Sequence of chain 2.A:
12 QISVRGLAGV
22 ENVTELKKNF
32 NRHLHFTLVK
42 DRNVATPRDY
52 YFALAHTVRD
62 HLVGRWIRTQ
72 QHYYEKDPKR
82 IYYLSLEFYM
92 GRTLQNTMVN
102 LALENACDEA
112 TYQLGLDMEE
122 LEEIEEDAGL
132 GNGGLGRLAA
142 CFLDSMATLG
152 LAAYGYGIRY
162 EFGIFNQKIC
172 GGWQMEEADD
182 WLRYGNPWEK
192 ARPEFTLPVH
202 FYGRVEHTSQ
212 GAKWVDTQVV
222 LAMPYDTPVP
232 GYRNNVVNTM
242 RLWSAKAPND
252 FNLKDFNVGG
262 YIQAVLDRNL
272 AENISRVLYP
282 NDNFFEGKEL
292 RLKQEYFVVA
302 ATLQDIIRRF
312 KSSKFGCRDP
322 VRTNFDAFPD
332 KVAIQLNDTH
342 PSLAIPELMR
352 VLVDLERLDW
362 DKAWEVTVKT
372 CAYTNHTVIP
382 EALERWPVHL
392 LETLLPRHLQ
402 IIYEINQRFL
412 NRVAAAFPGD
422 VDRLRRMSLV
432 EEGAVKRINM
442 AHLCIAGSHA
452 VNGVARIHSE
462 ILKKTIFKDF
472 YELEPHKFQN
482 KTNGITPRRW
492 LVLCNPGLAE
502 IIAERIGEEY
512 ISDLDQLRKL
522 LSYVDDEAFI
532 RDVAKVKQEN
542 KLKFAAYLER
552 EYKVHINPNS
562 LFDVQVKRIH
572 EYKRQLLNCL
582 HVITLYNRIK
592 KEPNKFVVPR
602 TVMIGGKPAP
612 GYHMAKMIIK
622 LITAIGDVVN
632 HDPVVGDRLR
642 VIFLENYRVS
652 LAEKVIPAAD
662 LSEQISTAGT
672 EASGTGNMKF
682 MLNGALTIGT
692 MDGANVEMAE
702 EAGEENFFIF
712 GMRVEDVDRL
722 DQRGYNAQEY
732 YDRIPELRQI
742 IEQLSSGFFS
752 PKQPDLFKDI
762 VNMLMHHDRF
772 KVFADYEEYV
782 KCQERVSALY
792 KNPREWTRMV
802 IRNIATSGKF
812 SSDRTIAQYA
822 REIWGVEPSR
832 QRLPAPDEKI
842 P

A protein and the small-molecule ligand that binds it are described below.
Small molecule (SMILES): OC[C@@H]1[C@@H](O)[C@H](O)[C@@H](O)c2nnnn21

Binding-site contacts:
Ligand atom O3 contacts residue SER674 of chain 2.A at 3.1 Å (h-bond).
Ligand atom C4 contacts residue GLY675 of chain 2.A at 3.9 Å.
Ligand atom C1 contacts residue ASN284 of chain 2.A at 4.1 Å.
Ligand atom O2 contacts residue TYR573 of chain 2.A at 3.2 Å (h-bond).
Ligand atom C2 contacts residue GLU672 of chain 2.A at 3.8 Å.
Ligand atom O3 contacts residue ALA673 of chain 2.A at 3.5 Å (h-bond).
Ligand atom O6 contacts residue HIS377 of chain 2.A at 2.7 Å (h-bond).
Ligand atom C5 contacts residue GLY135 of chain 2.A at 3.9 Å.
Ligand atom O6 contacts residue ASN484 of chain 2.A at 2.9 Å (h-bond).
Ligand atom C2 contacts residue HIS377 of chain 2.A at 3.4 Å.
Ligand atom O4 contacts residue GLY675 of chain 2.A at 2.8 Å (h-bond).
Ligand atom C3 contacts residue GLY675 of chain 2.A at 4.0 Å.
Ligand atom C6 contacts residue GLY135 of chain 2.A at 3.6 Å.
Ligand atom C6 contacts residue LEU139 of chain 2.A at 3.9 Å (hydrophobic).
Ligand atom N18 contacts residue LEU136 of chain 2.A at 3.5 Å.
Ligand atom O6 contacts residue VAL455 of chain 2.A at 3.9 Å.
Ligand atom O4 contacts residue SER674 of chain 2.A at 3.5 Å.
Ligand atom N21 contacts residue ASN284 of chain 2.A at 3.6 Å.
Ligand atom N17 contacts residue HIS377 of chain 2.A at 3.5 Å (h-bond).
Ligand atom O6 contacts residue LEU139 of chain 2.A at 3.6 Å.
Ligand atom C4 contacts residue ASN484 of chain 2.A at 4.0 Å.
Ligand atom O2 contacts residue GLU672 of chain 2.A at 3.1 Å (salt-bridge).
Ligand atom N1 contacts residue HIS377 of chain 2.A at 3.9 Å.
Ligand atom N1 contacts residue GLY135 of chain 2.A at 4.1 Å.
Ligand atom O4 contacts residue THR676 of chain 2.A at 4.1 Å.
Ligand atom O3 contacts residue GLY675 of chain 2.A at 3.1 Å (h-bond).
Ligand atom O3 contacts residue GLU672 of chain 2.A at 2.8 Å (salt-bridge).
Ligand atom C6 contacts residue HIS377 of chain 2.A at 3.6 Å.
Ligand atom O2 contacts residue ASN284 of chain 2.A at 3.2 Å (h-bond).
Ligand atom N18 contacts residue HIS377 of chain 2.A at 3.4 Å.
Ligand atom O4 contacts residue ASN484 of chain 2.A at 3.5 Å (h-bond).
Ligand atom C6 contacts residue ASN484 of chain 2.A at 3.5 Å.
Ligand atom N21 contacts residue HIS377 of chain 2.A at 3.5 Å.
Ligand atom C3 contacts residue GLU672 of chain 2.A at 3.4 Å.
Ligand atom C6 contacts residue LEU136 of chain 2.A at 4.1 Å (hydrophobic).
Ligand atom N17 contacts residue LEU136 of chain 2.A at 3.2 Å.
Ligand atom C1 contacts residue HIS377 of chain 2.A at 3.5 Å.
Ligand atom N17 contacts residue GLY135 of chain 2.A at 3.9 Å.
Ligand atom N1 contacts residue LEU136 of chain 2.A at 3.9 Å.
Ligand atom C5 contacts residue LEU136 of chain 2.A at 4.1 Å (hydrophobic).